Sequence of chain 2.B:
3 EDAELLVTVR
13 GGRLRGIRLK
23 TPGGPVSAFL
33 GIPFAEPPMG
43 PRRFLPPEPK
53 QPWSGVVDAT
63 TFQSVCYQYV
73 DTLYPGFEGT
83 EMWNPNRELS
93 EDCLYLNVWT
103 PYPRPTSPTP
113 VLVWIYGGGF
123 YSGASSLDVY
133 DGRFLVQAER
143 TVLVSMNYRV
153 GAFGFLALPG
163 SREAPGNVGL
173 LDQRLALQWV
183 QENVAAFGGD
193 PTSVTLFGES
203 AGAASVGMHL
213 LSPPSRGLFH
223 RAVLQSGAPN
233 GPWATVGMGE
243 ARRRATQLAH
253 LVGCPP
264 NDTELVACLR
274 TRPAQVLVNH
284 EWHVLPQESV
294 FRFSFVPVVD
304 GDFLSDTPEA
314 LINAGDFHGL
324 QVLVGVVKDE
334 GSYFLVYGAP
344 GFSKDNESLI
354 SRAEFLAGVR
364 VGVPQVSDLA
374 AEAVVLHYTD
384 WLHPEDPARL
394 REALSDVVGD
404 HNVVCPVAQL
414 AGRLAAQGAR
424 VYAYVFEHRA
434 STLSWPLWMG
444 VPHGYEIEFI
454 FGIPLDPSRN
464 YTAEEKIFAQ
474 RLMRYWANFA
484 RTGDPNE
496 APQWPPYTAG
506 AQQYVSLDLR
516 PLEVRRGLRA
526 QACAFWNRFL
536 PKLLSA

The small molecule below binds the protein below.
Small molecule (SMILES): CC(=O)N[C@H]1[C@H](O[C@H]2[C@H](O)[C@@H](NC(C)=O)CO[C@@H]2CO[C@@H]2O[C@@H](C)[C@@H](O)[C@@H](O)[C@@H]2O)O[C@H](CO)[C@@H](O)[C@@H]1O

Binding-site contacts:
Ligand atom O7 contacts residue ASN349 of chain 2.B at 3.7 Å.
Ligand atom O7 contacts residue GLY344 of chain 2.B at 3.5 Å (h-bond).
Ligand atom C6 contacts residue SER346 of chain 2.B at 4.1 Å.
Ligand atom C5 contacts residue SER346 of chain 2.B at 4.0 Å.
Ligand atom O5 contacts residue SER346 of chain 2.B at 3.6 Å.
Ligand atom C5 contacts residue GLY344 of chain 2.B at 4.4 Å.
Ligand atom C8 contacts residue GLY344 of chain 2.B at 2.7 Å.
Ligand atom C6 contacts residue ASP348 of chain 2.B at 3.7 Å.
Ligand atom C5 contacts residue PHE345 of chain 2.B at 4.3 Å (hydrophobic).
Ligand atom C1 contacts residue SER346 of chain 2.B at 4.3 Å.
Ligand atom N2 contacts residue GLY344 of chain 2.B at 4.4 Å.
Ligand atom C3 contacts residue ASN349 of chain 2.B at 3.8 Å.
Ligand atom O5 contacts residue ASN349 of chain 2.B at 2.8 Å (h-bond).
Ligand atom O7 contacts residue PRO343 of chain 2.B at 4.4 Å.
Ligand atom C2 contacts residue ASN349 of chain 2.B at 2.9 Å.
Ligand atom C4 contacts residue ASN349 of chain 2.B at 4.3 Å.
Ligand atom C1 contacts residue GLY344 of chain 2.B at 4.2 Å.
Ligand atom C7 contacts residue ASN349 of chain 2.B at 3.5 Å.
Ligand atom O5 contacts residue SER346 of chain 2.B at 3.7 Å.
Ligand atom C3 contacts residue GLY344 of chain 2.B at 4.0 Å.
Ligand atom N2 contacts residue ASN349 of chain 2.B at 3.0 Å (h-bond).
Ligand atom C7 contacts residue GLY344 of chain 2.B at 3.5 Å.
Ligand atom C8 contacts residue PRO343 of chain 2.B at 3.2 Å (hydrophobic).
Ligand atom C5 contacts residue SER346 of chain 2.B at 4.4 Å.
Ligand atom C6 contacts residue SER346 of chain 2.B at 4.0 Å.
Ligand atom C7 contacts residue PRO343 of chain 2.B at 4.3 Å (hydrophobic).
Ligand atom C6 contacts residue PHE345 of chain 2.B at 4.3 Å (hydrophobic).
Ligand atom C1 contacts residue ASN349 of chain 2.B at 1.7 Å.
Ligand atom C8 contacts residue ASN349 of chain 2.B at 4.4 Å.
Ligand atom O4 contacts residue GLY344 of chain 2.B at 4.0 Å.
Ligand atom C5 contacts residue ASN349 of chain 2.B at 3.6 Å.
Ligand atom C2 contacts residue GLY344 of chain 2.B at 4.4 Å.
Ligand atom O7 contacts residue PHE345 of chain 2.B at 4.0 Å.